Binding-site contacts:
Ligand atom C contacts residue LYS342 of chain 1.B at 3.8 Å.
Ligand atom OA contacts residue LYS342 of chain 1.B at 4.4 Å.
Ligand atom O contacts residue CA1 of chain 1.O at 3.5 Å.
Ligand atom CA contacts residue ASP329 of chain 1.B at 3.1 Å.
Ligand atom OA contacts residue ASP329 of chain 1.B at 2.7 Å (salt-bridge).
Ligand atom CE2 contacts residue LYS341 of chain 1.B at 4.2 Å.
Ligand atom CB contacts residue CYS339 of chain 1.B at 1.6 Å (hydrophobic).
Ligand atom CE1 contacts residue CYS339 of chain 1.B at 3.8 Å (hydrophobic).
Ligand atom CA contacts residue CYS339 of chain 1.B at 2.8 Å (hydrophobic).
Ligand atom CB contacts residue LYS342 of chain 1.B at 4.4 Å.
Ligand atom O contacts residue ASP329 of chain 1.B at 3.3 Å (salt-bridge).
Ligand atom CD2 contacts residue LYS342 of chain 1.B at 4.1 Å.
Ligand atom C contacts residue CYS339 of chain 1.B at 4.2 Å (hydrophobic).
Ligand atom C contacts residue CA1 of chain 1.O at 4.3 Å.
Ligand atom CE2 contacts residue VAL340 of chain 1.B at 3.9 Å (hydrophobic).
Ligand atom C contacts residue ASP329 of chain 1.B at 3.1 Å.
Ligand atom CZ contacts residue CYS339 of chain 1.B at 4.0 Å (hydrophobic).
Ligand atom OA contacts residue PHE354 of chain 1.B at 3.8 Å.
Ligand atom CG contacts residue CYS339 of chain 1.B at 2.7 Å (hydrophobic).
Ligand atom OXT contacts residue ASP329 of chain 1.B at 3.5 Å (salt-bridge).
Ligand atom O contacts residue LYS342 of chain 1.B at 3.1 Å (salt-bridge).
Ligand atom CA contacts residue PHE354 of chain 1.B at 4.4 Å (hydrophobic).
Ligand atom OA contacts residue PHE332 of chain 1.B at 3.4 Å.
Ligand atom CD2 contacts residue CYS339 of chain 1.B at 3.2 Å (hydrophobic).
Ligand atom CE2 contacts residue CYS339 of chain 1.B at 3.9 Å (hydrophobic).
Ligand atom CD2 contacts residue VAL340 of chain 1.B at 4.0 Å (hydrophobic).
Ligand atom OA contacts residue CYS339 of chain 1.B at 3.0 Å (h-bond).
Ligand atom CD2 contacts residue LYS341 of chain 1.B at 3.8 Å.
Ligand atom CD1 contacts residue CYS339 of chain 1.B at 3.4 Å (hydrophobic).
Ligand atom CA contacts residue LYS342 of chain 1.B at 3.8 Å.

Sequence of chain 1.B:
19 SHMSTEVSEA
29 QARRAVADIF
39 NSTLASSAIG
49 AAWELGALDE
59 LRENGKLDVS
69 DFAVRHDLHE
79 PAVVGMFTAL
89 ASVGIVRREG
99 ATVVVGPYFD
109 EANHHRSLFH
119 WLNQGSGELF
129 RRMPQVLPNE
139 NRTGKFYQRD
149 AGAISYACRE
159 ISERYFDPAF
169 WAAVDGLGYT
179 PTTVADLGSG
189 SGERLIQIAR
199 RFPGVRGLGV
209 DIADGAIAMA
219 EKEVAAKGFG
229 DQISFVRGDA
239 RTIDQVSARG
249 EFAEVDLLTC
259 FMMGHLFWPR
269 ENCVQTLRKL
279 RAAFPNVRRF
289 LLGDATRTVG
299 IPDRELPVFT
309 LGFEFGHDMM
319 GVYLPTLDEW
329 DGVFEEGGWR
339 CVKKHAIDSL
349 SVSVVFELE

A protein and the small-molecule ligand that binds it are described below.
Small molecule (SMILES): O=C(O)[C@H](O)Cc1ccccc1